Sequence of chain 1.B:
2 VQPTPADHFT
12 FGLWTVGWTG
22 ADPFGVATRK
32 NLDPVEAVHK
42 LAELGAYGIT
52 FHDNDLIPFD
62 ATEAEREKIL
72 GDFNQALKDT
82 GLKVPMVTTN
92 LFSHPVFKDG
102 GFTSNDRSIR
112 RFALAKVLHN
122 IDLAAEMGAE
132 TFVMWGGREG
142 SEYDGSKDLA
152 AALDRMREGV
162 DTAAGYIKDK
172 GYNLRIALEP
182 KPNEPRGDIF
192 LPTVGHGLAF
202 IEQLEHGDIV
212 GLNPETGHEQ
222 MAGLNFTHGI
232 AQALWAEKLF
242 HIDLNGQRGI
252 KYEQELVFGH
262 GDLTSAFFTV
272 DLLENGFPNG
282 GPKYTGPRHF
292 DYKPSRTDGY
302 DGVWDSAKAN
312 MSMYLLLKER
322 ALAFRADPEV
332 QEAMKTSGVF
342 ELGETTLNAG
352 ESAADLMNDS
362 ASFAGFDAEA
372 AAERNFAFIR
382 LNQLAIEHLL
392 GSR

Sequence of chain 2.B:
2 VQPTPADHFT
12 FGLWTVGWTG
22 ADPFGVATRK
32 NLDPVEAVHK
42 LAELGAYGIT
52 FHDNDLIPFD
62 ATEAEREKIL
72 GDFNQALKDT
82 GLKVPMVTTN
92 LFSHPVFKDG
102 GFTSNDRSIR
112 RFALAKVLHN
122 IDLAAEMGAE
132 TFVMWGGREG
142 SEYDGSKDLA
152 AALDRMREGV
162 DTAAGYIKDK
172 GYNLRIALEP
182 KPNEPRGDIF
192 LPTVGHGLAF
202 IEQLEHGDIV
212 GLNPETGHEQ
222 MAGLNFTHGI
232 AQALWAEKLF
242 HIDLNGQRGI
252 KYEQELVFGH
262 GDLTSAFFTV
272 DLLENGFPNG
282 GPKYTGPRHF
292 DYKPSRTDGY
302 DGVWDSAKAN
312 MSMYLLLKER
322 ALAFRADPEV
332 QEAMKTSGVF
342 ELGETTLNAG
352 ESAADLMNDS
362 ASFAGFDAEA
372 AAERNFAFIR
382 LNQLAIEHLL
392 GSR

This small molecule binds to this protein.
Small molecule (SMILES): OC[C@@H](O)C(O)[C@@H](O)CO

Binding-site contacts:
Ligand atom C2 contacts residue TRP136 of chain 2.B at 3.6 Å (hydrophobic).
Ligand atom C2 contacts residue ASP292 of chain 2.B at 3.8 Å.
Ligand atom C2 contacts residue AL1 of chain 2.G at 3.1 Å.
Ligand atom O2 contacts residue GLU216 of chain 2.B at 3.0 Å (salt-bridge).
Ligand atom C4 contacts residue ASP292 of chain 2.B at 3.8 Å.
Ligand atom C4 contacts residue GLU180 of chain 2.B at 3.9 Å.
Ligand atom O2 contacts residue AL1 of chain 2.G at 2.2 Å.
Ligand atom C1 contacts residue TRP136 of chain 2.B at 3.7 Å (hydrophobic).
Ligand atom O1 contacts residue GLU254 of chain 2.B at 2.9 Å (salt-bridge).
Ligand atom C2 contacts residue GLU180 of chain 2.B at 3.8 Å.
Ligand atom C2 contacts residue AL1 of chain 2.H at 3.0 Å.
Ligand atom C4 contacts residue AL1 of chain 2.G at 3.1 Å.
Ligand atom C3 contacts residue ASP292 of chain 2.B at 3.2 Å.
Ligand atom C3 contacts residue AL1 of chain 2.G at 3.0 Å.
Ligand atom O1 contacts residue TRP136 of chain 2.B at 3.8 Å.
Ligand atom C4 contacts residue HIS53 of chain 2.B at 3.9 Å.
Ligand atom C3 contacts residue AL1 of chain 2.H at 3.8 Å.
Ligand atom O3 contacts residue TRP15 of chain 2.B at 3.5 Å (h-bond).
Ligand atom O5 contacts residue TRP136 of chain 2.B at 3.7 Å.
Ligand atom O5 contacts residue HIS53 of chain 2.B at 2.6 Å (h-bond).
Ligand atom O1 contacts residue HIS219 of chain 2.B at 2.9 Å (h-bond).
Ligand atom C5 contacts residue HIS53 of chain 2.B at 3.7 Å.
Ligand atom O4 contacts residue AL1 of chain 2.G at 2.3 Å.
Ligand atom O2 contacts residue GLU180 of chain 2.B at 2.6 Å (salt-bridge).
Ligand atom O1 contacts residue LYS182 of chain 2.B at 3.9 Å.
Ligand atom O2 contacts residue AL1 of chain 2.H at 2.3 Å.
Ligand atom C1 contacts residue AL1 of chain 2.H at 2.8 Å.
Ligand atom O1 contacts residue GLU256 of chain 2.B at 3.4 Å (salt-bridge).
Ligand atom O4 contacts residue ASP292 of chain 2.B at 3.4 Å (salt-bridge).
Ligand atom O4 contacts residue TRP15 of chain 2.B at 3.7 Å.
Ligand atom O5 contacts residue THR89 of chain 2.B at 3.9 Å.
Ligand atom O4 contacts residue GLU180 of chain 2.B at 3.2 Å (salt-bridge).
Ligand atom C1 contacts residue GLU256 of chain 2.B at 3.6 Å.
Ligand atom C5 contacts residue GLU180 of chain 2.B at 3.5 Å.
Ligand atom O4 contacts residue ASP244 of chain 2.B at 3.3 Å (salt-bridge).
Ligand atom C1 contacts residue PHE25 of chain 1.B at 3.7 Å (hydrophobic).
Ligand atom C5 contacts residue TRP136 of chain 2.B at 3.3 Å (hydrophobic).
Ligand atom O2 contacts residue ASP292 of chain 2.B at 3.2 Å (salt-bridge).
Ligand atom O2 contacts residue HIS219 of chain 2.B at 3.1 Å.
Ligand atom O1 contacts residue AL1 of chain 2.H at 2.1 Å.